Binding-site contacts:
Ligand atom C2 contacts residue ASN219 of chain 1.B at 2.4 Å.
Ligand atom C1 contacts residue LYS258 of chain 1.B at 4.2 Å.
Ligand atom O5 contacts residue THR256 of chain 1.B at 3.9 Å.
Ligand atom O7 contacts residue TYR487 of chain 1.B at 4.4 Å.
Ligand atom O5 contacts residue LYS258 of chain 1.B at 3.5 Å (salt-bridge).
Ligand atom O6 contacts residue TYR487 of chain 1.B at 3.7 Å.
Ligand atom O5 contacts residue ASN219 of chain 1.B at 2.4 Å (h-bond).
Ligand atom C6 contacts residue LYS258 of chain 1.B at 4.0 Å.
Ligand atom C5 contacts residue LYS258 of chain 1.B at 4.2 Å.
Ligand atom C1 contacts residue THR256 of chain 1.B at 3.9 Å.
Ligand atom O5 contacts residue VAL257 of chain 1.B at 3.4 Å.
Ligand atom C5 contacts residue VAL257 of chain 1.B at 4.5 Å (hydrophobic).
Ligand atom C4 contacts residue ASN219 of chain 1.B at 4.2 Å.
Ligand atom O6 contacts residue LYS258 of chain 1.B at 3.7 Å.
Ligand atom O7 contacts residue THR255 of chain 1.B at 3.8 Å.
Ligand atom O6 contacts residue VAL257 of chain 1.B at 4.4 Å.
Ligand atom C6 contacts residue VAL257 of chain 1.B at 4.0 Å (hydrophobic).
Ligand atom C8 contacts residue ASN219 of chain 1.B at 4.2 Å.
Ligand atom C5 contacts residue ASN219 of chain 1.B at 3.7 Å.
Ligand atom C1 contacts residue ASN219 of chain 1.B at 1.4 Å.
Ligand atom C3 contacts residue ASN219 of chain 1.B at 3.8 Å.
Ligand atom C8 contacts residue HIS77 of chain 1.B at 4.2 Å.
Ligand atom C1 contacts residue VAL257 of chain 1.B at 4.3 Å (hydrophobic).
Ligand atom C7 contacts residue ASN219 of chain 1.B at 3.4 Å.
Ligand atom N2 contacts residue ASN219 of chain 1.B at 2.8 Å (h-bond).
Ligand atom O7 contacts residue ASN219 of chain 1.B at 3.6 Å.

This protein binds this small molecule.
Small molecule (SMILES): CC(=O)N[C@H]1[C@H](O[C@H]2[C@H](O)[C@@H](NC(C)=O)CO[C@@H]2CO)O[C@H](CO)[C@@H](O[C@@H]2O[C@H](CO)[C@@H](O)[C@H](O)[C@@H]2O)[C@@H]1O

Sequence of chain 1.B:
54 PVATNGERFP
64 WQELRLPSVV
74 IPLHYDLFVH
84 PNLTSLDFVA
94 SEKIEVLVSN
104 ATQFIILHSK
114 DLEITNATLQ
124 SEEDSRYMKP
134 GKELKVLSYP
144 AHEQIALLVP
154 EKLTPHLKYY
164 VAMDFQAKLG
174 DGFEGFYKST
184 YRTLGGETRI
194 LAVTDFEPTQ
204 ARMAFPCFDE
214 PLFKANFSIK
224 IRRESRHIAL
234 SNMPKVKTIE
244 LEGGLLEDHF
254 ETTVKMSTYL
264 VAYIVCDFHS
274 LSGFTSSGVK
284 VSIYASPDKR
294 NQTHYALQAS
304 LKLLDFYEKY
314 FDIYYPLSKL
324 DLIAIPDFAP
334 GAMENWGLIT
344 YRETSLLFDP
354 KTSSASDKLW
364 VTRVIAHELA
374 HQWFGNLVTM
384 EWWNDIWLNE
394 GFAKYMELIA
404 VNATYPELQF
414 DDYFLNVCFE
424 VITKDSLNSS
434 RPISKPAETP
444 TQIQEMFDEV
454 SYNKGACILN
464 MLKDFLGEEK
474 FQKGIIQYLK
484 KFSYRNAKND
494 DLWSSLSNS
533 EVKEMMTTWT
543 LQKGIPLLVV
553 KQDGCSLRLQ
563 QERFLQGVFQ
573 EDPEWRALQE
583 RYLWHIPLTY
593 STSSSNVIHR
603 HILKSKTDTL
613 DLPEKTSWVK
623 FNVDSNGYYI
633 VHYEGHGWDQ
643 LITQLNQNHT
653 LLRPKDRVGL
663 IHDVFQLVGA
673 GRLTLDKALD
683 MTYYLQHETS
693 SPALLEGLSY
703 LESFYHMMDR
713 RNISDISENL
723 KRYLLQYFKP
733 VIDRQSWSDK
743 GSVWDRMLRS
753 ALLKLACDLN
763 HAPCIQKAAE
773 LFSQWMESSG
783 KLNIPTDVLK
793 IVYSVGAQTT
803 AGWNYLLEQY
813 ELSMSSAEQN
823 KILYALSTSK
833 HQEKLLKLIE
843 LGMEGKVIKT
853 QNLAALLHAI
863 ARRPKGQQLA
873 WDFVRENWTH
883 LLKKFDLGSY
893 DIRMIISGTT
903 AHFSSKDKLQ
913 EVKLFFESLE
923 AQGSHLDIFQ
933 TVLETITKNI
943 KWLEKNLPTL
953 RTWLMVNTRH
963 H